Sequence of chain 3.A:
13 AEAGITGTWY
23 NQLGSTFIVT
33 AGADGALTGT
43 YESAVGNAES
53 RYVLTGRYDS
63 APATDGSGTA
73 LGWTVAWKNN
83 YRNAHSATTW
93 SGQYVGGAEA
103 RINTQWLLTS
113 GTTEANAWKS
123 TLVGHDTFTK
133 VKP

Sequence of chain 2.B:
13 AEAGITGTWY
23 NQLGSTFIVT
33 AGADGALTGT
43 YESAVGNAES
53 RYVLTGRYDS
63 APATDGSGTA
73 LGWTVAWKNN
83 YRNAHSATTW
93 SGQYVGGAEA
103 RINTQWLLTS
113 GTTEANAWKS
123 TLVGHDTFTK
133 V

Binding-site contacts:
Ligand atom C7 contacts residue VAL47 of chain 2.B at 3.4 Å (hydrophobic).
Ligand atom C3 contacts residue TYR43 of chain 2.B at 3.5 Å (hydrophobic).
Ligand atom N2 contacts residue LEU25 of chain 2.B at 3.7 Å.
Ligand atom C3 contacts residue ASN23 of chain 2.B at 3.6 Å.
Ligand atom C3 contacts residue ASP128 of chain 2.B at 3.9 Å.
Ligand atom C3 contacts residue SER45 of chain 2.B at 3.7 Å.
Ligand atom N2 contacts residue SER45 of chain 2.B at 2.9 Å (h-bond).
Ligand atom C4 contacts residue VAL47 of chain 2.B at 3.7 Å (hydrophobic).
Ligand atom C9 contacts residue GLY48 of chain 2.B at 3.9 Å.
Ligand atom C10 contacts residue ASN49 of chain 2.B at 3.3 Å.
Ligand atom C6 contacts residue TRP108 of chain 2.B at 3.6 Å (hydrophobic).
Ligand atom C9 contacts residue ALA50 of chain 2.B at 4.0 Å (hydrophobic).
Ligand atom C3 contacts residue SER27 of chain 2.B at 3.5 Å.
Ligand atom C5 contacts residue TRP108 of chain 2.B at 3.8 Å (hydrophobic).
Ligand atom O11 contacts residue ASN49 of chain 2.B at 2.8 Å (h-bond).
Ligand atom N3 contacts residue SER27 of chain 2.B at 2.4 Å (h-bond).
Ligand atom N2 contacts residue VAL47 of chain 2.B at 3.5 Å.
Ligand atom C11 contacts residue ASN49 of chain 2.B at 3.7 Å.
Ligand atom N3 contacts residue TYR43 of chain 2.B at 2.7 Å (h-bond).
Ligand atom O12 contacts residue SER88 of chain 2.B at 3.1 Å (h-bond).
Ligand atom C3 contacts residue LEU25 of chain 2.B at 3.4 Å (hydrophobic).
Ligand atom C6 contacts residue TRP92 of chain 2.B at 3.8 Å (hydrophobic).
Ligand atom C7 contacts residue SER45 of chain 2.B at 3.4 Å.
Ligand atom C8 contacts residue LEU110 of chain 2.B at 3.7 Å (hydrophobic).
Ligand atom C5 contacts residue ASP128 of chain 2.B at 3.8 Å.
Ligand atom N1 contacts residue ASP128 of chain 2.B at 2.9 Å (salt-bridge).
Ligand atom N1 contacts residue TYR43 of chain 2.B at 3.9 Å.
Ligand atom O12 contacts residue LEU110 of chain 2.B at 3.9 Å.
Ligand atom N1 contacts residue ASN23 of chain 2.B at 3.6 Å.
Ligand atom S1 contacts residue TRP79 of chain 2.B at 3.7 Å.
Ligand atom S1 contacts residue LEU110 of chain 2.B at 3.8 Å.
Ligand atom S1 contacts residue THR90 of chain 2.B at 3.3 Å (h-bond).
Ligand atom N3 contacts residue ASN23 of chain 2.B at 3.0 Å (h-bond).
Ligand atom C9 contacts residue VAL47 of chain 2.B at 3.8 Å (hydrophobic).
Ligand atom N3 contacts residue LEU25 of chain 2.B at 3.8 Å.
Ligand atom N1 contacts residue LEU25 of chain 2.B at 3.4 Å.
Ligand atom C10 contacts residue TRP79 of chain 2.B at 3.8 Å (hydrophobic).
Ligand atom C6 contacts residue THR90 of chain 2.B at 3.9 Å.
Ligand atom O11 contacts residue GLY48 of chain 2.B at 3.6 Å.
Ligand atom N3 contacts residue SER45 of chain 2.B at 3.7 Å.

This protein binds this small molecule.
Small molecule (SMILES): N=C1N[C@H]2[C@H](CS[C@H]2CCCCC(=O)O)N1